Sequence of chain 1.A:
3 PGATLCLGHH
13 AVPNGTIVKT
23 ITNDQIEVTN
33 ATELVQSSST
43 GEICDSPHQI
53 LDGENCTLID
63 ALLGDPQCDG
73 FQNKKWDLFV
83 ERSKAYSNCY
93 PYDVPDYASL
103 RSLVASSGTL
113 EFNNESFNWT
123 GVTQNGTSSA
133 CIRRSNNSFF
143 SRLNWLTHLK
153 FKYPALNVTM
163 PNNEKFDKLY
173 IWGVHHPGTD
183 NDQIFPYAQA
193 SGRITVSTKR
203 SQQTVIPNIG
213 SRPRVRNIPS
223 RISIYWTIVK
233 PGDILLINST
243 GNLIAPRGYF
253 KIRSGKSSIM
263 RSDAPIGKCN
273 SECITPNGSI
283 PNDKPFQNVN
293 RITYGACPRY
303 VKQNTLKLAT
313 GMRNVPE

The small molecule below binds the protein below.
Small molecule (SMILES): CC(=O)N[C@@H]1[C@@H](O)[C@H](O)[C@@H](CO)O[C@H]1O

Binding-site contacts:
Ligand atom C4 contacts residue ASN127 of chain 1.A at 4.3 Å.
Ligand atom N2 contacts residue ASN127 of chain 1.A at 3.2 Å (h-bond).
Ligand atom O7 contacts residue ASN127 of chain 1.A at 3.9 Å.
Ligand atom C7 contacts residue ASN127 of chain 1.A at 3.8 Å.
Ligand atom C5 contacts residue ASN127 of chain 1.A at 3.6 Å.
Ligand atom C8 contacts residue GLN126 of chain 1.A at 3.5 Å.
Ligand atom C3 contacts residue ASN127 of chain 1.A at 3.9 Å.
Ligand atom C1 contacts residue ASN127 of chain 1.A at 1.4 Å.
Ligand atom N2 contacts residue GLN126 of chain 1.A at 4.4 Å.
Ligand atom C1 contacts residue ARG249 of chain 1.A at 4.4 Å.
Ligand atom C2 contacts residue ASN127 of chain 1.A at 2.6 Å.
Ligand atom C7 contacts residue GLN126 of chain 1.A at 4.5 Å.
Ligand atom O5 contacts residue ASN127 of chain 1.A at 2.3 Å (h-bond).